Sequence of chain 1.F:
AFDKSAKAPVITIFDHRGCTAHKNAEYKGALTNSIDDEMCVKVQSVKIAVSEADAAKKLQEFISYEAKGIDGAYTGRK

This protein binds this small molecule.
Small molecule (SMILES): C=CC1=C(C)[C@@H](Cc2[nH]c(/C=C3\N=C(/C=C4\NC(=O)[C@H](C)[C@H]4CC)C(C)=C3CCC(=O)O)c(/C=C/C(=O)O)c2C)NC1=O

Sequence of chain 1.E:
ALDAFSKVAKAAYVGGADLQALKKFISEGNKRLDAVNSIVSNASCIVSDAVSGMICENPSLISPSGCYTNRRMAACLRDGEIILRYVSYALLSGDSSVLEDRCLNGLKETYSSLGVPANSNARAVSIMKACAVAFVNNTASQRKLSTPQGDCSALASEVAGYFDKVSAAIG

Binding-site contacts:
Ligand atom C3A contacts residue CYS159 of chain 1.E at 2.7 Å (hydrophobic).
Ligand atom C1A contacts residue THR154 of chain 1.E at 3.3 Å.
Ligand atom NC contacts residue ASP40 of chain 1.E at 2.7 Å (salt-bridge).
Ligand atom CBA contacts residue CYS159 of chain 1.E at 2.9 Å (hydrophobic).
Ligand atom OD contacts residue MET39 of chain 1.F at 3.2 Å.
Ligand atom CBA contacts residue LYS37 of chain 1.E at 3.5 Å.
Ligand atom NB contacts residue ASP40 of chain 1.E at 2.7 Å (salt-bridge).
Ligand atom CMB contacts residue GLY157 of chain 1.E at 3.6 Å.
Ligand atom CMD contacts residue ASP40 of chain 1.E at 3.2 Å.
Ligand atom CAA contacts residue VAL143 of chain 1.E at 3.3 Å (hydrophobic).
Ligand atom C2B contacts residue LYS37 of chain 1.E at 3.5 Å.
Ligand atom C2B contacts residue PRO155 of chain 1.E at 3.6 Å (hydrophobic).
Ligand atom OA contacts residue PRO155 of chain 1.E at 3.4 Å (h-bond).
Ligand atom CMA contacts residue ASN145 of chain 1.E at 3.4 Å.
Ligand atom C3C contacts residue ASN36 of chain 1.E at 3.5 Å.
Ligand atom NA contacts residue THR154 of chain 1.E at 3.2 Å (h-bond).
Ligand atom ND contacts residue ASN36 of chain 1.E at 2.7 Å (h-bond).
Ligand atom OD contacts residue LEU39 of chain 1.E at 3.5 Å.
Ligand atom C4D contacts residue LEU39 of chain 1.E at 3.5 Å (hydrophobic).
Ligand atom CHC contacts residue ASP40 of chain 1.E at 3.6 Å.
Ligand atom CHA contacts residue ASP40 of chain 1.E at 3.5 Å.
Ligand atom CMC contacts residue ASN36 of chain 1.E at 3.5 Å.
Ligand atom C1D contacts residue ASN36 of chain 1.E at 3.5 Å.
Ligand atom C1A contacts residue GLY157 of chain 1.E at 3.5 Å.
Ligand atom C4A contacts residue CYS159 of chain 1.E at 3.1 Å (hydrophobic).
Ligand atom C1B contacts residue LYS37 of chain 1.E at 3.6 Å.
Ligand atom OA contacts residue GLY157 of chain 1.E at 3.1 Å (h-bond).
Ligand atom CMB contacts residue PRO155 of chain 1.E at 3.4 Å (hydrophobic).
Ligand atom C4B contacts residue PRO155 of chain 1.E at 3.6 Å (hydrophobic).
Ligand atom C3D contacts residue LEU39 of chain 1.E at 3.6 Å (hydrophobic).
Ligand atom NA contacts residue PRO155 of chain 1.E at 2.7 Å (h-bond).
Ligand atom CAA contacts residue CYS159 of chain 1.E at 1.8 Å (hydrophobic).
Ligand atom O2B contacts residue LYS37 of chain 1.E at 3.3 Å.
Ligand atom C1A contacts residue PRO155 of chain 1.E at 3.4 Å (hydrophobic).
Ligand atom C4A contacts residue THR154 of chain 1.E at 3.6 Å.
Ligand atom CBC contacts residue ASN36 of chain 1.E at 3.4 Å.
Ligand atom CMA contacts residue VAL143 of chain 1.E at 3.5 Å (hydrophobic).
Ligand atom OD contacts residue LYS29 of chain 1.E at 2.9 Å (salt-bridge).
Ligand atom C1B contacts residue ASP40 of chain 1.E at 3.5 Å.
Ligand atom C2A contacts residue CYS159 of chain 1.E at 3.2 Å (hydrophobic).